A protein and the small-molecule ligand that binds it are described below.
Small molecule (SMILES): CC(=O)N[C@H]1[C@H](O[C@H]2[C@H](O)[C@@H](NC(C)=O)CO[C@@H]2CO)O[C@H](CO)[C@@H](O[C@@H]2O[C@H](CO[C@H]3O[C@H](CO)[C@@H](O)[C@H](O)[C@@H]3O)[C@@H](O)[C@H](O[C@H]3O[C@H](CO)[C@@H](O)[C@H](O)[C@@H]3O)[C@@H]2O)[C@@H]1O

Sequence of chain 1.S:
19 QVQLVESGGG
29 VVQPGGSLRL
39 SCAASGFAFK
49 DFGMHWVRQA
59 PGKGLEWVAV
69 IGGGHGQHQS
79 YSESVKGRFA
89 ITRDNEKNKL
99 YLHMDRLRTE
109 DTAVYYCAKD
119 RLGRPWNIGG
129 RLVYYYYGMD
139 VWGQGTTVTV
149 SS

Binding-site contacts:
Ligand atom O7 contacts residue LEU130 of chain 1.S at 3.1 Å.
Ligand atom C3 contacts residue TRP124 of chain 1.S at 4.1 Å (hydrophobic).
Ligand atom C1 contacts residue TRP124 of chain 1.S at 4.0 Å (hydrophobic).
Ligand atom O5 contacts residue TRP124 of chain 1.S at 4.0 Å.
Ligand atom O3 contacts residue TRP124 of chain 1.S at 3.4 Å (h-bond).
Ligand atom O7 contacts residue PRO123 of chain 1.S at 2.7 Å (h-bond).
Ligand atom C1 contacts residue GLY16 of chain 1.R at 4.2 Å.
Ligand atom C6 contacts residue ASN125 of chain 1.S at 3.7 Å.
Ligand atom O6 contacts residue TRP124 of chain 1.S at 4.0 Å.
Ligand atom C3 contacts residue ASN93 of chain 1.Q at 3.6 Å.
Ligand atom N2 contacts residue ASN93 of chain 1.Q at 2.6 Å (h-bond).
Ligand atom C2 contacts residue TRP124 of chain 1.S at 3.6 Å (hydrophobic).
Ligand atom C5 contacts residue TRP124 of chain 1.S at 3.8 Å (hydrophobic).
Ligand atom O5 contacts residue TRP124 of chain 1.S at 4.1 Å.
Ligand atom C8 contacts residue PRO123 of chain 1.S at 3.7 Å (hydrophobic).
Ligand atom C3 contacts residue TRP124 of chain 1.S at 3.8 Å (hydrophobic).
Ligand atom O5 contacts residue GLY16 of chain 1.R at 3.6 Å (h-bond).
Ligand atom O7 contacts residue ASN93 of chain 1.Q at 3.4 Å (h-bond).
Ligand atom C4 contacts residue ASN93 of chain 1.Q at 4.1 Å.
Ligand atom O2 contacts residue ILE126 of chain 1.S at 3.8 Å.
Ligand atom C5 contacts residue ASN93 of chain 1.Q at 3.7 Å.
Ligand atom C3 contacts residue PRO123 of chain 1.S at 4.0 Å (hydrophobic).
Ligand atom C2 contacts residue ASN93 of chain 1.Q at 2.2 Å.
Ligand atom O5 contacts residue SER17 of chain 1.R at 3.7 Å.
Ligand atom C4 contacts residue TRP124 of chain 1.S at 3.8 Å (hydrophobic).
Ligand atom O5 contacts residue ASN93 of chain 1.Q at 2.4 Å (h-bond).
Ligand atom O3 contacts residue PRO123 of chain 1.S at 3.0 Å (h-bond).
Ligand atom O6 contacts residue ASN125 of chain 1.S at 3.0 Å (h-bond).
Ligand atom C7 contacts residue ARG122 of chain 1.S at 4.1 Å.
Ligand atom O7 contacts residue ARG122 of chain 1.S at 3.8 Å.
Ligand atom C2 contacts residue PRO123 of chain 1.S at 3.9 Å (hydrophobic).
Ligand atom C8 contacts residue GLU92 of chain 1.Q at 3.2 Å.
Ligand atom C7 contacts residue TRP124 of chain 1.S at 4.0 Å (hydrophobic).
Ligand atom C7 contacts residue PRO123 of chain 1.S at 3.4 Å (hydrophobic).
Ligand atom C8 contacts residue ASN93 of chain 1.Q at 3.7 Å.
Ligand atom C8 contacts residue ARG122 of chain 1.S at 3.7 Å.
Ligand atom C7 contacts residue ASN93 of chain 1.Q at 3.0 Å.
Ligand atom O7 contacts residue TRP124 of chain 1.S at 3.1 Å (h-bond).
Ligand atom N2 contacts residue PRO123 of chain 1.S at 3.7 Å.
Ligand atom C1 contacts residue ASN93 of chain 1.Q at 1.4 Å.

Sequence of chain 1.R:
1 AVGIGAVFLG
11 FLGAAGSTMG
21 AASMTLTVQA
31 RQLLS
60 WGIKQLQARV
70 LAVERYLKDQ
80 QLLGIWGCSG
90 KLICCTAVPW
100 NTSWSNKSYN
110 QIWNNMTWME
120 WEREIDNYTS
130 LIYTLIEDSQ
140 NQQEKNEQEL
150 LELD

Sequence of chain 1.Q:
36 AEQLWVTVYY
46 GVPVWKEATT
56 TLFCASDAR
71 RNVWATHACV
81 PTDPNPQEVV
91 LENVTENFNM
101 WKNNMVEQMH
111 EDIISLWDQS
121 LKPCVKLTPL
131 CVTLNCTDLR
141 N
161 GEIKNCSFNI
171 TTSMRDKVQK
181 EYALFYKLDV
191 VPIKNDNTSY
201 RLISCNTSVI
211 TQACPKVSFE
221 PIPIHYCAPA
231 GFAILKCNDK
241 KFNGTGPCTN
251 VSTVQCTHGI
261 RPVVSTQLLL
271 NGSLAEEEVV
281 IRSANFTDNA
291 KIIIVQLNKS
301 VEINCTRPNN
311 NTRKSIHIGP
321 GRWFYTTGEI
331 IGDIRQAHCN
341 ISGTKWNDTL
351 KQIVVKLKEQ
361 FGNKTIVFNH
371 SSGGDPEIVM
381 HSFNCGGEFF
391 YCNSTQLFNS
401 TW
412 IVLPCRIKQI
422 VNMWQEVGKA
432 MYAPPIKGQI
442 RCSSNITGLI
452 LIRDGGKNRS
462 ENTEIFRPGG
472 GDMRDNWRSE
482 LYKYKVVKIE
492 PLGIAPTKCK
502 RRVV